Sequence of chain 1.B:
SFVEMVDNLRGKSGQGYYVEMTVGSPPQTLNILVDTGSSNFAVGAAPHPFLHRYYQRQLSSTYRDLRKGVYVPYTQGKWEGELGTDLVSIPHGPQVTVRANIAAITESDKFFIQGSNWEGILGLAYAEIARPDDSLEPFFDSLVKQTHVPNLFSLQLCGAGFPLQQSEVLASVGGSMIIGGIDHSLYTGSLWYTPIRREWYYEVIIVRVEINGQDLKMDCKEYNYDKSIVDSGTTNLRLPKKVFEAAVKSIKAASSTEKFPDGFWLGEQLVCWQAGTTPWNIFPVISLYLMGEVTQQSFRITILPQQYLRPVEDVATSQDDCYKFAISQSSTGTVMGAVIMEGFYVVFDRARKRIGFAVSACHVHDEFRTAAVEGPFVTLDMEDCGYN

Binding-site contacts:
Ligand atom C12 contacts residue TRP79 of chain 1.B at 3.8 Å (hydrophobic).
Ligand atom C21 contacts residue ILE121 of chain 1.B at 3.3 Å (hydrophobic).
Ligand atom C17 contacts residue LYS110 of chain 1.B at 3.4 Å.
Ligand atom C17 contacts residue LYS78 of chain 1.B at 3.9 Å.
Ligand atom C19 contacts residue TRP79 of chain 1.B at 3.9 Å (hydrophobic).
Ligand atom N25 contacts residue ASP35 of chain 1.B at 3.2 Å (salt-bridge).
Ligand atom C03 contacts residue GLY233 of chain 1.B at 3.5 Å.
Ligand atom C05 contacts residue THR234 of chain 1.B at 3.5 Å.
Ligand atom O13 contacts residue TRP79 of chain 1.B at 2.8 Å (h-bond).
Ligand atom C16 contacts residue LYS110 of chain 1.B at 3.5 Å.
Ligand atom C18 contacts residue GLY77 of chain 1.B at 3.5 Å.
Ligand atom C18 contacts residue TYR74 of chain 1.B at 3.4 Å (hydrophobic).
Ligand atom N23 contacts residue ASP35 of chain 1.B at 2.8 Å (salt-bridge).
Ligand atom C29 contacts residue LEU33 of chain 1.B at 3.3 Å (hydrophobic).
Ligand atom C06 contacts residue TYR74 of chain 1.B at 3.9 Å (hydrophobic).
Ligand atom C12 contacts residue PHE111 of chain 1.B at 3.7 Å (hydrophobic).
Ligand atom C24 contacts residue ASP231 of chain 1.B at 3.7 Å.
Ligand atom C06 contacts residue ASP231 of chain 1.B at 3.5 Å.
Ligand atom C16 contacts residue PHE111 of chain 1.B at 3.7 Å (hydrophobic).
Ligand atom O13 contacts residue VAL72 of chain 1.B at 3.3 Å.
Ligand atom C28 contacts residue TRP118 of chain 1.B at 3.8 Å (hydrophobic).
Ligand atom C19 contacts residue TYR74 of chain 1.B at 3.2 Å (hydrophobic).
Ligand atom C18 contacts residue LYS78 of chain 1.B at 3.4 Å.
Ligand atom C27 contacts residue GLY233 of chain 1.B at 3.5 Å.
Ligand atom C24 contacts residue ASP35 of chain 1.B at 3.7 Å.
Ligand atom C17 contacts residue TYR74 of chain 1.B at 3.8 Å (hydrophobic).
Ligand atom N25 contacts residue GLY37 of chain 1.B at 2.9 Å.
Ligand atom C22 contacts residue ASP35 of chain 1.B at 3.5 Å.
Ligand atom C20 contacts residue ILE121 of chain 1.B at 3.7 Å (hydrophobic).
Ligand atom N25 contacts residue ASP231 of chain 1.B at 2.8 Å (salt-bridge).
Ligand atom C17 contacts residue GLY77 of chain 1.B at 3.9 Å.
Ligand atom C15 contacts residue PHE111 of chain 1.B at 3.4 Å (hydrophobic).
Ligand atom C14 contacts residue TYR74 of chain 1.B at 3.6 Å (hydrophobic).
Ligand atom C06 contacts residue THR234 of chain 1.B at 3.4 Å.
Ligand atom C21 contacts residue ASP35 of chain 1.B at 3.4 Å.
Ligand atom O04 contacts residue GLY233 of chain 1.B at 2.8 Å (h-bond).
Ligand atom C14 contacts residue PHE111 of chain 1.B at 3.6 Å (hydrophobic).
Ligand atom C08 contacts residue TYR74 of chain 1.B at 3.4 Å (hydrophobic).
Ligand atom C29 contacts residue TRP118 of chain 1.B at 3.5 Å (hydrophobic).
Ligand atom C21 contacts residue SER38 of chain 1.B at 3.6 Å.

A protein and the small-molecule ligand that binds it are described below.
Small molecule (SMILES): CN(C(=O)CCN1Cc2cc(C(=O)c3ccccc3)ccc2N=C1N)C1CCCCC1